Sequence of chain 1.B:
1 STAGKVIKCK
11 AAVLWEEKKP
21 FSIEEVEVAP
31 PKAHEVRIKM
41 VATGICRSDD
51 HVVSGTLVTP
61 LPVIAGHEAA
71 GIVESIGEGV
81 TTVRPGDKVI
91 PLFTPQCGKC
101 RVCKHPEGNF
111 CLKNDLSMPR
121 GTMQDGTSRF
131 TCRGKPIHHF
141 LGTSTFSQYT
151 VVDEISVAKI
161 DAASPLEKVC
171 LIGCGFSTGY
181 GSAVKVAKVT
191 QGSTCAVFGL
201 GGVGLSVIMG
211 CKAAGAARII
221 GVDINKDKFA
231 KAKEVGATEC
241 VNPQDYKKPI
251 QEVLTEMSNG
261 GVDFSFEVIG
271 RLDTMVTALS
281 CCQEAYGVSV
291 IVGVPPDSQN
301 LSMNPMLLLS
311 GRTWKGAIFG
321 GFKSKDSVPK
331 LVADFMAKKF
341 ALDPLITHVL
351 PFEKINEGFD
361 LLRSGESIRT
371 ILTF

Binding-site contacts:
Ligand atom C5 contacts residue LEU57 of chain 1.A at 3.6 Å (hydrophobic).
Ligand atom O1 contacts residue SER48 of chain 1.A at 2.6 Å (h-bond).
Ligand atom F6 contacts residue LEU141 of chain 1.A at 3.4 Å.
Ligand atom O1 contacts residue HIS67 of chain 1.A at 3.0 Å (h-bond).
Ligand atom F5 contacts residue LEU141 of chain 1.A at 3.2 Å.
Ligand atom C7 contacts residue SER48 of chain 1.A at 3.6 Å.
Ligand atom O1 contacts residue CYS46 of chain 1.A at 3.6 Å (h-bond).
Ligand atom C3 contacts residue VAL294 of chain 1.A at 3.5 Å (hydrophobic).
Ligand atom F3 contacts residue VAL294 of chain 1.A at 3.4 Å.
Ligand atom F6 contacts residue SER48 of chain 1.A at 3.3 Å.
Ligand atom C2 contacts residue BRB1 of chain 1.G at 0.7 Å.
Ligand atom C4 contacts residue BRB1 of chain 1.G at 0.2 Å.
Ligand atom C6 contacts residue BRB1 of chain 1.G at 1.0 Å.
Ligand atom O1 contacts residue CYS174 of chain 1.A at 3.2 Å (h-bond).
Ligand atom C7 contacts residue ZN1 of chain 1.C at 3.2 Å.
Ligand atom C7 contacts residue CYS174 of chain 1.A at 3.5 Å (hydrophobic).
Ligand atom F4 contacts residue BRB1 of chain 1.G at 1.4 Å.
Ligand atom F5 contacts residue PHE140 of chain 1.A at 3.4 Å.
Ligand atom C7 contacts residue NAD1 of chain 1.E at 3.4 Å.
Ligand atom F6 contacts residue HIS67 of chain 1.A at 3.1 Å.
Ligand atom O1 contacts residue BRB1 of chain 1.G at 0.5 Å (h-bond).
Ligand atom C7 contacts residue BRB1 of chain 1.G at 1.1 Å.
Ligand atom F5 contacts residue LEU57 of chain 1.A at 3.2 Å.
Ligand atom C1 contacts residue SER48 of chain 1.A at 3.3 Å.
Ligand atom C2 contacts residue VAL294 of chain 1.A at 3.7 Å (hydrophobic).
Ligand atom C7 contacts residue HIS67 of chain 1.A at 3.7 Å.
Ligand atom F4 contacts residue LEU57 of chain 1.A at 3.3 Å.
Ligand atom F2 contacts residue BRB1 of chain 1.G at 1.2 Å.
Ligand atom C3 contacts residue BRB1 of chain 1.G at 0.5 Å.
Ligand atom C7 contacts residue PHE93 of chain 1.A at 3.4 Å (hydrophobic).
Ligand atom F2 contacts residue NAD1 of chain 1.E at 2.8 Å.
Ligand atom C5 contacts residue BRB1 of chain 1.G at 0.7 Å.
Ligand atom O1 contacts residue NAD1 of chain 1.E at 3.1 Å.
Ligand atom F6 contacts residue BRB1 of chain 1.G at 1.4 Å.
Ligand atom O1 contacts residue ZN1 of chain 1.C at 2.0 Å.
Ligand atom C1 contacts residue BRB1 of chain 1.G at 0.4 Å.
Ligand atom F3 contacts residue BRB1 of chain 1.G at 0.8 Å.
Ligand atom F5 contacts residue BRB1 of chain 1.G at 1.9 Å.
Ligand atom C6 contacts residue SER48 of chain 1.A at 3.4 Å.
Ligand atom F2 contacts residue VAL294 of chain 1.A at 3.7 Å.

Sequence of chain 1.A:
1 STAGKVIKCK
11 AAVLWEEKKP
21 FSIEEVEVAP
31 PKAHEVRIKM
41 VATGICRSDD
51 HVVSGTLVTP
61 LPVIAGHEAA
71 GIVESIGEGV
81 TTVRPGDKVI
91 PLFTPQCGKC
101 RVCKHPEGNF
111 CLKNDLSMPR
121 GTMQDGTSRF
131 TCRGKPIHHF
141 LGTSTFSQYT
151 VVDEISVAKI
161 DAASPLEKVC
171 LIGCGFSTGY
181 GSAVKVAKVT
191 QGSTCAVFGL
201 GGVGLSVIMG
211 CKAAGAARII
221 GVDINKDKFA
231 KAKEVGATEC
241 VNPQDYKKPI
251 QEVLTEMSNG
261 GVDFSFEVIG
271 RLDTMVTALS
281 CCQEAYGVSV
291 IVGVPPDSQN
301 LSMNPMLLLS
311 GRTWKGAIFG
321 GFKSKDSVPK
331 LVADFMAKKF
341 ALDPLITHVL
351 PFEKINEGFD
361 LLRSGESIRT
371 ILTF

This protein binds this small molecule.
Small molecule (SMILES): OCc1c(F)c(F)c(F)c(F)c1F